Sequence of chain 1.A:
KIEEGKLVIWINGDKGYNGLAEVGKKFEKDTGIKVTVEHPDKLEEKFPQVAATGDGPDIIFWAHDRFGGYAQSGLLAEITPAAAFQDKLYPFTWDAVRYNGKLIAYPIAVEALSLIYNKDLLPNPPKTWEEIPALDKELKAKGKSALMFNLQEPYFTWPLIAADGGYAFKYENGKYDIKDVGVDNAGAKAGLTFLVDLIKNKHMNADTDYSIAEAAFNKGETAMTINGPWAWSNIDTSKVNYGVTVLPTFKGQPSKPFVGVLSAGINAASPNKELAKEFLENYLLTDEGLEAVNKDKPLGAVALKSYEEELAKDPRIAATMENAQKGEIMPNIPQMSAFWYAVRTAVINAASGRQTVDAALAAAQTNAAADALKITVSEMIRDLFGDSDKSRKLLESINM

The protein below binds the small molecule below.
Small molecule (SMILES): OC[C@H]1O[C@H](O[C@H]2[C@H](O)[C@@H](O)[C@@H](O)O[C@@H]2CO)[C@H](O)[C@@H](O)[C@@H]1O

Binding-site contacts:
Ligand atom O2 contacts residue LYS15 of chain 1.A at 2.9 Å (salt-bridge).
Ligand atom C3 contacts residue TRP62 of chain 1.A at 3.6 Å (hydrophobic).
Ligand atom O2 contacts residue ASP65 of chain 1.A at 2.5 Å (salt-bridge).
Ligand atom C2 contacts residue TRP230 of chain 1.A at 4.0 Å (hydrophobic).
Ligand atom O3 contacts residue ARG66 of chain 1.A at 3.0 Å (salt-bridge).
Ligand atom C6 contacts residue PRO154 of chain 1.A at 3.9 Å (hydrophobic).
Ligand atom C1 contacts residue TYR155 of chain 1.A at 3.5 Å (hydrophobic).
Ligand atom O6 contacts residue PHE156 of chain 1.A at 3.5 Å.
Ligand atom C6 contacts residue TRP340 of chain 1.A at 3.9 Å (hydrophobic).
Ligand atom C4 contacts residue TYR155 of chain 1.A at 3.9 Å (hydrophobic).
Ligand atom O2 contacts residue TRP62 of chain 1.A at 3.4 Å (h-bond).
Ligand atom O5 contacts residue TYR155 of chain 1.A at 3.0 Å.
Ligand atom C5 contacts residue GLU153 of chain 1.A at 3.7 Å.
Ligand atom O2 contacts residue GLU111 of chain 1.A at 2.7 Å (salt-bridge).
Ligand atom O3 contacts residue TRP340 of chain 1.A at 3.8 Å.
Ligand atom O6 contacts residue GLU153 of chain 1.A at 2.5 Å (salt-bridge).
Ligand atom C2 contacts residue GLU111 of chain 1.A at 3.3 Å.
Ligand atom O6 contacts residue ARG344 of chain 1.A at 3.9 Å.
Ligand atom C1 contacts residue ASP14 of chain 1.A at 3.5 Å.
Ligand atom O2 contacts residue ALA63 of chain 1.A at 3.4 Å.
Ligand atom C4 contacts residue TRP340 of chain 1.A at 3.7 Å (hydrophobic).
Ligand atom O3 contacts residue ALA63 of chain 1.A at 3.1 Å.
Ligand atom O1 contacts residue ASN12 of chain 1.A at 3.7 Å.
Ligand atom C2 contacts residue ASP65 of chain 1.A at 3.5 Å.
Ligand atom O3 contacts residue TRP62 of chain 1.A at 3.5 Å (h-bond).
Ligand atom C2 contacts residue LYS15 of chain 1.A at 4.0 Å.
Ligand atom O1 contacts residue ASP14 of chain 1.A at 2.9 Å (salt-bridge).
Ligand atom C1 contacts residue TRP230 of chain 1.A at 3.7 Å (hydrophobic).
Ligand atom O3 contacts residue ASP65 of chain 1.A at 2.6 Å (salt-bridge).
Ligand atom C1 contacts residue LYS15 of chain 1.A at 3.9 Å.
Ligand atom O3 contacts residue GLU111 of chain 1.A at 3.8 Å.
Ligand atom O6 contacts residue PRO154 of chain 1.A at 3.4 Å.
Ligand atom C4 contacts residue ARG66 of chain 1.A at 3.7 Å.
Ligand atom C3 contacts residue ASP65 of chain 1.A at 3.6 Å.
Ligand atom O6 contacts residue TYR155 of chain 1.A at 2.9 Å (h-bond).
Ligand atom O1 contacts residue LYS15 of chain 1.A at 3.3 Å (salt-bridge).
Ligand atom C6 contacts residue GLU153 of chain 1.A at 3.0 Å.
Ligand atom C6 contacts residue ARG344 of chain 1.A at 3.4 Å.
Ligand atom O2 contacts residue MET330 of chain 1.A at 3.9 Å.
Ligand atom O4 contacts residue ARG66 of chain 1.A at 2.7 Å (salt-bridge).